Binding-site contacts:
Ligand atom C2 contacts residue ASN709 of chain 1.G at 2.4 Å.
Ligand atom O5 contacts residue ASP796 of chain 1.A at 4.2 Å.
Ligand atom O5 contacts residue ASN709 of chain 1.G at 2.4 Å (h-bond).
Ligand atom C7 contacts residue ASN709 of chain 1.G at 3.5 Å.
Ligand atom C8 contacts residue GLY1131 of chain 1.G at 3.5 Å.
Ligand atom C1 contacts residue ASN709 of chain 1.G at 1.4 Å.
Ligand atom C5 contacts residue ASN709 of chain 1.G at 3.7 Å.
Ligand atom O7 contacts residue ASN709 of chain 1.G at 3.7 Å.
Ligand atom C3 contacts residue ASN709 of chain 1.G at 3.8 Å.
Ligand atom C4 contacts residue ASN709 of chain 1.G at 4.2 Å.
Ligand atom N2 contacts residue ASN709 of chain 1.G at 2.9 Å (h-bond).

Sequence of chain 1.A:
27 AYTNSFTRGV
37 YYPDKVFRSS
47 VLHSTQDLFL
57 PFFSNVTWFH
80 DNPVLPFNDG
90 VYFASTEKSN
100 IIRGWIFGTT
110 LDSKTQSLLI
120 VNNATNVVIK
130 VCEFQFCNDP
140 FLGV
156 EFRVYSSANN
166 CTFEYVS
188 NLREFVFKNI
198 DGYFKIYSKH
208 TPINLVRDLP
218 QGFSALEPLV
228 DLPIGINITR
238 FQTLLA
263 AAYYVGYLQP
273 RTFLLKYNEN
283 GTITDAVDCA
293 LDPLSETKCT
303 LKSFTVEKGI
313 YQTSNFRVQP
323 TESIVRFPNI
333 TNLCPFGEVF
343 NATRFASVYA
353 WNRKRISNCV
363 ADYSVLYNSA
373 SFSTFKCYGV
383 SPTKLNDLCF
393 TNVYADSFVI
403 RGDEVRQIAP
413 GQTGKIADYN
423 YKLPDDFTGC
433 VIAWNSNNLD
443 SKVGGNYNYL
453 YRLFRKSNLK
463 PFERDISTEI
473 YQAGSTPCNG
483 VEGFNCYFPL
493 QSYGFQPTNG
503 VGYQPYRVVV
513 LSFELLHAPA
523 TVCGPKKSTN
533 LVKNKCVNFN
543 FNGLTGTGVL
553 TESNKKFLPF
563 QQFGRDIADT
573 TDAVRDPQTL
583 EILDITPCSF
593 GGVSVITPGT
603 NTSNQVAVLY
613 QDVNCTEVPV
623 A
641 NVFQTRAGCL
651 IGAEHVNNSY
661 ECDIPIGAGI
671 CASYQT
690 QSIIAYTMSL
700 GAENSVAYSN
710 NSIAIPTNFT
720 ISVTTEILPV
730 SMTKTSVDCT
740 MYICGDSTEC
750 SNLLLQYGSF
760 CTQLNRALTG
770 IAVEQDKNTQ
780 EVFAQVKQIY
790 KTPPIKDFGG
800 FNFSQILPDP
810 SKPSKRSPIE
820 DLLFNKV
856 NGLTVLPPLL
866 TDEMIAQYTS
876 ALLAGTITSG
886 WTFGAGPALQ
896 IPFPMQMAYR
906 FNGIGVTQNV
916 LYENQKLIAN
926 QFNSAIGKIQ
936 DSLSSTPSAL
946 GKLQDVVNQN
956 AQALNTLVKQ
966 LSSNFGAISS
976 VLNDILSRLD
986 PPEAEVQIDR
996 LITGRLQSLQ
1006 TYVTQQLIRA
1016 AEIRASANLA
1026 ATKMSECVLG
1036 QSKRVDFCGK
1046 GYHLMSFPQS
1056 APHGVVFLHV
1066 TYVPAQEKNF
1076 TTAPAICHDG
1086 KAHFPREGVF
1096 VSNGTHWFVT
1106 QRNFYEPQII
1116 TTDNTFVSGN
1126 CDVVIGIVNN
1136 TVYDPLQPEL

Sequence of chain 1.G:
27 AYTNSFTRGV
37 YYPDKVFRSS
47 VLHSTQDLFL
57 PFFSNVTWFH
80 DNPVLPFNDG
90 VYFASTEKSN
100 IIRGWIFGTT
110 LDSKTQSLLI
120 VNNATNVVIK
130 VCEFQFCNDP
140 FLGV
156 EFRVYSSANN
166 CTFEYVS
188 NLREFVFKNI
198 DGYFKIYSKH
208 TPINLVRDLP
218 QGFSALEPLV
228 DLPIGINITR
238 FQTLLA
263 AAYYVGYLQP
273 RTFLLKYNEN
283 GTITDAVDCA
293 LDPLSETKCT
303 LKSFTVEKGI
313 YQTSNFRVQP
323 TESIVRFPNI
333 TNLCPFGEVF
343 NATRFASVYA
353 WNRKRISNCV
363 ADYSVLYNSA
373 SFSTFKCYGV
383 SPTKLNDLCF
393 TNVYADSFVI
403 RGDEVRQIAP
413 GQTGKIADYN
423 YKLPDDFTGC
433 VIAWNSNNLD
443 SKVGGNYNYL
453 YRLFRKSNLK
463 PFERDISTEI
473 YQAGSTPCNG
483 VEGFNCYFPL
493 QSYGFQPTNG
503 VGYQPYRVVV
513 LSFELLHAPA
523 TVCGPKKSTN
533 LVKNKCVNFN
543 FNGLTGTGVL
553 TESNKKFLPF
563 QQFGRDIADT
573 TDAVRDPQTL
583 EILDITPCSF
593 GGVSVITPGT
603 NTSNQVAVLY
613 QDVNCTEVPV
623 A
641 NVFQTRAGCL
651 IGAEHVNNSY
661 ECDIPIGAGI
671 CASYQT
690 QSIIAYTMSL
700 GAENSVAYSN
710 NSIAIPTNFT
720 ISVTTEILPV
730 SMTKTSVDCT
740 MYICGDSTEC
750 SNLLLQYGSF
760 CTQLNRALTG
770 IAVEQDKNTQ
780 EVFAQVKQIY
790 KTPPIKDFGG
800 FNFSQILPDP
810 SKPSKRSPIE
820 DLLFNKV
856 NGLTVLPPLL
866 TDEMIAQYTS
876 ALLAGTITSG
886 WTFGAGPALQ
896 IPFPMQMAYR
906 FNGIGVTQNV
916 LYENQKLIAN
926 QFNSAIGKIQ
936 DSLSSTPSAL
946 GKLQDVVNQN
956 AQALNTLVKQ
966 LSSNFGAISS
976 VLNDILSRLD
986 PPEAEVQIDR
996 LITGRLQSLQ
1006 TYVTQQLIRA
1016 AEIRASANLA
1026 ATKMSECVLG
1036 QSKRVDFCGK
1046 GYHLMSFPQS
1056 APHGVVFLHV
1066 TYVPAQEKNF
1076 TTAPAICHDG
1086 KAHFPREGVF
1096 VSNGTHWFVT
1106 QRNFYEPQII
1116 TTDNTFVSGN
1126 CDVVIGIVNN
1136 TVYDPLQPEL

This protein binds this small molecule.
Small molecule (SMILES): CC(=O)N[C@@H]1[C@@H](O)[C@H](O)[C@@H](CO)O[C@H]1O